Sequence of chain 1.B:
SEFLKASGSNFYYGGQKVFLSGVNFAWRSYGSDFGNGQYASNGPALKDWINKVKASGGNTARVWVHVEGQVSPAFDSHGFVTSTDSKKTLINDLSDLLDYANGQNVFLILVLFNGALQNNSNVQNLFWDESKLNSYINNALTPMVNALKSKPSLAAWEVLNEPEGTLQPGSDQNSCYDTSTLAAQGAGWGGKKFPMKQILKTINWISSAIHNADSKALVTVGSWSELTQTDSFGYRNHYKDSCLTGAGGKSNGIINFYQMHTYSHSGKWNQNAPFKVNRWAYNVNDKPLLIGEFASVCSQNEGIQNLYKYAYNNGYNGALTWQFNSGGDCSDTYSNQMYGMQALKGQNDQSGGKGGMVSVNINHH

A protein and the small-molecule ligand that binds it are described below.
Small molecule (SMILES): OC[C@H]1O[C@@H](O[C@H]2[C@H](O)[C@H](O)[C@H](O[C@H]3[C@H](O)[C@H](O)[C@H](O[C@H]4[C@H](O)[C@H](O)[C@H](O)O[C@@H]4CO)O[C@@H]3CO)O[C@@H]2CO)[C@@H](O)[C@@H](O)[C@@H]1O

Binding-site contacts:
Ligand atom O4 contacts residue GLY205 of chain 1.B at 4.0 Å.
Ligand atom C4 contacts residue GLN204 of chain 1.B at 3.5 Å.
Ligand atom O6 contacts residue GLU181 of chain 1.B at 3.4 Å (salt-bridge).
Ligand atom O3 contacts residue HIS284 of chain 1.B at 3.6 Å (h-bond).
Ligand atom C2 contacts residue ALA203 of chain 1.B at 3.4 Å (hydrophobic).
Ligand atom C2 contacts residue TRP243 of chain 1.B at 3.7 Å (hydrophobic).
Ligand atom C1 contacts residue ALA203 of chain 1.B at 3.9 Å (hydrophobic).
Ligand atom C3 contacts residue GLY205 of chain 1.B at 4.0 Å.
Ligand atom C6 contacts residue GLN204 of chain 1.B at 3.8 Å.
Ligand atom C3 contacts residue ALA203 of chain 1.B at 3.4 Å (hydrophobic).
Ligand atom O2 contacts residue GLY205 of chain 1.B at 3.1 Å.
Ligand atom C2 contacts residue HIS284 of chain 1.B at 3.7 Å.
Ligand atom C4 contacts residue BMA1 of chain 1.H at 3.6 Å.
Ligand atom C3 contacts residue TRP208 of chain 1.B at 3.3 Å (hydrophobic).
Ligand atom C4 contacts residue TRP208 of chain 1.B at 3.9 Å (hydrophobic).
Ligand atom O3 contacts residue ALA203 of chain 1.B at 3.8 Å.
Ligand atom O4 contacts residue BMA1 of chain 1.H at 2.2 Å (h-bond).
Ligand atom C6 contacts residue GLY205 of chain 1.B at 3.9 Å.
Ligand atom C6 contacts residue BMA1 of chain 1.H at 3.8 Å.
Ligand atom C2 contacts residue GLN204 of chain 1.B at 3.3 Å.
Ligand atom O2 contacts residue TRP243 of chain 1.B at 2.8 Å.
Ligand atom O3 contacts residue GLN204 of chain 1.B at 3.8 Å.
Ligand atom O6 contacts residue GLN204 of chain 1.B at 2.9 Å (h-bond).
Ligand atom O3 contacts residue TRP208 of chain 1.B at 3.5 Å.
Ligand atom O6 contacts residue TRP243 of chain 1.B at 3.0 Å.
Ligand atom O6 contacts residue BMA1 of chain 1.H at 3.8 Å.
Ligand atom O3 contacts residue GLY205 of chain 1.B at 3.5 Å.
Ligand atom O6 contacts residue GLY205 of chain 1.B at 3.9 Å.
Ligand atom C3 contacts residue GLN204 of chain 1.B at 3.5 Å.
Ligand atom C3 contacts residue HIS284 of chain 1.B at 3.2 Å.
Ligand atom O5 contacts residue GLN204 of chain 1.B at 3.8 Å.
Ligand atom O6 contacts residue ALA203 of chain 1.B at 4.0 Å.
Ligand atom O3 contacts residue TRP243 of chain 1.B at 2.4 Å (h-bond).
Ligand atom C1 contacts residue GLN204 of chain 1.B at 3.4 Å.
Ligand atom O4 contacts residue TRP208 of chain 1.B at 3.5 Å (h-bond).
Ligand atom O6 contacts residue HIS284 of chain 1.B at 3.8 Å.
Ligand atom O4 contacts residue GLN204 of chain 1.B at 2.6 Å (h-bond).
Ligand atom C3 contacts residue TRP243 of chain 1.B at 3.7 Å (hydrophobic).
Ligand atom O5 contacts residue GLY205 of chain 1.B at 3.5 Å.
Ligand atom O2 contacts residue GLN204 of chain 1.B at 2.5 Å (h-bond).